Sequence of chain 1.B:
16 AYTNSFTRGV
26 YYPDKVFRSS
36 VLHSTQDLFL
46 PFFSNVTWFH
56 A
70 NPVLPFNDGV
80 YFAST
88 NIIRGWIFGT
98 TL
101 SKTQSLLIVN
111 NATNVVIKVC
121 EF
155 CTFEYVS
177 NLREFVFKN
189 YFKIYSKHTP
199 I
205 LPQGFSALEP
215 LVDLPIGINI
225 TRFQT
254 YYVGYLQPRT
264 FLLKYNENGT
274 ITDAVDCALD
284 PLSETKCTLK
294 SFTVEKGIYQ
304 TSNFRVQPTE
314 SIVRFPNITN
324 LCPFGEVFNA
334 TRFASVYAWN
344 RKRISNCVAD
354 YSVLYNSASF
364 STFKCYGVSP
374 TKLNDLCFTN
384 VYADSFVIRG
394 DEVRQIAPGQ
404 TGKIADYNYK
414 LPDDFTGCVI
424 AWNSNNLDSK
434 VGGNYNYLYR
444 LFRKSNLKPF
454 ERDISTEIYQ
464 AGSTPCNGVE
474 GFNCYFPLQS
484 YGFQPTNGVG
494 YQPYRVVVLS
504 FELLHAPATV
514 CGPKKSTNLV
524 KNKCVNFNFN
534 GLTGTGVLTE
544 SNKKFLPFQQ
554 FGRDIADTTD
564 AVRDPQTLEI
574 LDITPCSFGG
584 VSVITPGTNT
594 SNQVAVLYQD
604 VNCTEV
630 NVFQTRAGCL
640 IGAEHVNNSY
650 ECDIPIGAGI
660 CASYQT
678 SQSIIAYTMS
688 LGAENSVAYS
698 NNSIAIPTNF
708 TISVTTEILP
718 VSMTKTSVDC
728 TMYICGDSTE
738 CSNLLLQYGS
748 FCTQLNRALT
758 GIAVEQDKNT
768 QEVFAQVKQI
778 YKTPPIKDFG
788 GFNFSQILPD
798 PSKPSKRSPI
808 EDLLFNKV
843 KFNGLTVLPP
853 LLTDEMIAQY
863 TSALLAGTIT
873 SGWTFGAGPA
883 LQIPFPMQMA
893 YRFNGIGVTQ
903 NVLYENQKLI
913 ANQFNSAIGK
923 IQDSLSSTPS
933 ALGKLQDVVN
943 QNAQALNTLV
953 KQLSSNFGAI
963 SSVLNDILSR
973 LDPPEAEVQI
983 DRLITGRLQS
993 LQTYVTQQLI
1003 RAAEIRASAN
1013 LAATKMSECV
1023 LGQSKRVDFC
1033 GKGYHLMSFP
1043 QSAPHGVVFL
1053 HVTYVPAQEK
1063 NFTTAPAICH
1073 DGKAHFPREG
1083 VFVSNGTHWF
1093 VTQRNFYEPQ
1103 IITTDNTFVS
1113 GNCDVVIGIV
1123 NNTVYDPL

Binding-site contacts:
Ligand atom C8 contacts residue ASN605 of chain 1.B at 4.4 Å.
Ligand atom C2 contacts residue ASN605 of chain 1.B at 2.4 Å.
Ligand atom O5 contacts residue ASN605 of chain 1.B at 2.4 Å (h-bond).
Ligand atom C6 contacts residue ASN605 of chain 1.B at 4.2 Å.
Ligand atom N2 contacts residue ASN605 of chain 1.B at 2.8 Å (h-bond).
Ligand atom C7 contacts residue ASN605 of chain 1.B at 3.3 Å.
Ligand atom O7 contacts residue ASN605 of chain 1.B at 3.4 Å (h-bond).
Ligand atom C5 contacts residue ASN605 of chain 1.B at 3.7 Å.
Ligand atom C3 contacts residue ASN605 of chain 1.B at 3.8 Å.
Ligand atom O6 contacts residue THR607 of chain 1.B at 4.1 Å.
Ligand atom C4 contacts residue ASN605 of chain 1.B at 4.2 Å.
Ligand atom C1 contacts residue ASN605 of chain 1.B at 1.4 Å.
Ligand atom O6 contacts residue ASN605 of chain 1.B at 4.4 Å.

This protein binds this small molecule.
Small molecule (SMILES): CC(=O)N[C@@H]1[C@@H](O)[C@H](O)[C@@H](CO)O[C@H]1O